This protein binds this small molecule.
Small molecule (SMILES): C=CC(=O)N1CCC[C@@H](n2nc(-c3ccc(OCc4cccc(C)n4)c(Cl)c3)c3c(N)ncnc32)C1

Binding-site contacts:
Ligand atom CBF contacts residue MET99 of chain 1.H at 3.5 Å (hydrophobic).
Ligand atom CAO contacts residue GLY28 of chain 1.H at 3.6 Å.
Ligand atom CBG contacts residue THR163 of chain 1.H at 3.5 Å.
Ligand atom NAY contacts residue THR163 of chain 1.H at 3.5 Å (h-bond).
Ligand atom CAM contacts residue ASP164 of chain 1.H at 3.5 Å.
Ligand atom CAO contacts residue VAL35 of chain 1.H at 3.4 Å (hydrophobic).
Ligand atom CLA contacts residue LEU97 of chain 1.H at 3.3 Å.
Ligand atom CAJ contacts residue ASP164 of chain 1.H at 3.8 Å.
Ligand atom C6 contacts residue ALA52 of chain 1.H at 3.9 Å (hydrophobic).
Ligand atom CBD contacts residue THR163 of chain 1.H at 3.7 Å.
Ligand atom NAB contacts residue MET99 of chain 1.H at 2.4 Å.
Ligand atom CAJ contacts residue THR163 of chain 1.H at 3.8 Å.
Ligand atom CLA contacts residue ALA52 of chain 1.H at 3.3 Å.
Ligand atom CAN contacts residue VAL35 of chain 1.H at 3.8 Å (hydrophobic).
Ligand atom CAA contacts residue LEU86 of chain 1.H at 3.0 Å (hydrophobic).
Ligand atom N3 contacts residue GLY105 of chain 1.H at 3.5 Å.
Ligand atom CAT contacts residue ASP164 of chain 1.H at 3.0 Å.
Ligand atom CAH contacts residue THR163 of chain 1.H at 3.8 Å.
Ligand atom CBD contacts residue LEU86 of chain 1.H at 3.9 Å (hydrophobic).
Ligand atom NAB contacts residue GLN100 of chain 1.H at 3.9 Å.
Ligand atom CAA contacts residue CYS84 of chain 1.H at 3.6 Å (hydrophobic).
Ligand atom C2 contacts residue GLY105 of chain 1.H at 3.6 Å.
Ligand atom CAA contacts residue ARG85 of chain 1.H at 3.4 Å.
Ligand atom N1 contacts residue MET102 of chain 1.H at 3.4 Å (h-bond).
Ligand atom NAB contacts residue ALA52 of chain 1.H at 3.3 Å.
Ligand atom CAH contacts residue ASP164 of chain 1.H at 3.0 Å.
Ligand atom CLA contacts residue MET99 of chain 1.H at 3.4 Å.
Ligand atom CAP contacts residue CYS106 of chain 1.H at 1.8 Å (hydrophobic).
Ligand atom CAT contacts residue LYS54 of chain 1.H at 3.8 Å.
Ligand atom CLA contacts residue LYS54 of chain 1.H at 3.9 Å.
Ligand atom CAK contacts residue ASP164 of chain 1.H at 3.0 Å.
Ligand atom CBG contacts residue ASP164 of chain 1.H at 3.3 Å.
Ligand atom C6 contacts residue MET99 of chain 1.H at 3.4 Å (hydrophobic).
Ligand atom CAP contacts residue ASP109 of chain 1.H at 2.7 Å.
Ligand atom CAQ contacts residue CYS106 of chain 1.H at 2.8 Å (hydrophobic).
Ligand atom C2 contacts residue MET102 of chain 1.H at 2.9 Å (hydrophobic).
Ligand atom CAK contacts residue THR163 of chain 1.H at 3.6 Å.
Ligand atom CAS contacts residue GLY28 of chain 1.H at 3.8 Å.
Ligand atom CAQ contacts residue ARG150 of chain 1.H at 3.8 Å.
Ligand atom CAM contacts residue THR163 of chain 1.H at 3.7 Å.

Sequence of chain 1.A:
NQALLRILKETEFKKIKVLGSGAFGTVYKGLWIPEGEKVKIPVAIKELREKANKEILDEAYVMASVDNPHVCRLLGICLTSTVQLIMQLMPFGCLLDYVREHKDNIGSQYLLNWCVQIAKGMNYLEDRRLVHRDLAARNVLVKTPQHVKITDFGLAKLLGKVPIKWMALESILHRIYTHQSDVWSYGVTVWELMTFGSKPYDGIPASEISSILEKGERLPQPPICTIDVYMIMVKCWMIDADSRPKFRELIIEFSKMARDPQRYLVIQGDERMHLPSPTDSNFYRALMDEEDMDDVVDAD

Sequence of chain 1.H:
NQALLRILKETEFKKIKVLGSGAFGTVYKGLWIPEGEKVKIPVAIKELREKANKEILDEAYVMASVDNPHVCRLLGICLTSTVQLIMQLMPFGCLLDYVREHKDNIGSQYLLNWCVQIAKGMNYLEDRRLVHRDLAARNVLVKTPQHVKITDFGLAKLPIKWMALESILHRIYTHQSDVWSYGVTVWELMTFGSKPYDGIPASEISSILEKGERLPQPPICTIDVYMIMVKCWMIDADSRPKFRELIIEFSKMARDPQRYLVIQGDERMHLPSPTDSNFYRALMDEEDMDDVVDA